Binding-site contacts:
Ligand atom CB contacts residue GLU188 of chain 1.C at 3.4 Å.
Ligand atom C8 contacts residue PRO219 of chain 1.C at 3.5 Å (hydrophobic).
Ligand atom O4 contacts residue GLU188 of chain 1.C at 2.5 Å (salt-bridge).
Ligand atom C contacts residue GLY131 of chain 1.C at 3.7 Å.
Ligand atom O1 contacts residue THR129 of chain 1.C at 3.2 Å.
Ligand atom N2 contacts residue GLY128 of chain 1.C at 3.0 Å (h-bond).
Ligand atom C14 contacts residue ILE220 of chain 1.C at 3.6 Å (hydrophobic).
Ligand atom O contacts residue HIS197 of chain 1.C at 3.2 Å (h-bond).
Ligand atom N contacts residue ZN1 of chain 1.I at 3.0 Å.
Ligand atom O contacts residue HIS187 of chain 1.C at 3.9 Å.
Ligand atom C2 contacts residue ALA221 of chain 1.C at 3.6 Å (hydrophobic).
Ligand atom N1 contacts residue PRO219 of chain 1.C at 3.0 Å (h-bond).
Ligand atom C10 contacts residue GLY128 of chain 1.C at 3.7 Å.
Ligand atom C2 contacts residue PRO219 of chain 1.C at 3.5 Å (hydrophobic).
Ligand atom N3 contacts residue ILE220 of chain 1.C at 3.6 Å.
Ligand atom O4 contacts residue HIS187 of chain 1.C at 3.8 Å.
Ligand atom O1 contacts residue GLY128 of chain 1.C at 3.9 Å.
Ligand atom C9 contacts residue GLY128 of chain 1.C at 3.8 Å.
Ligand atom C2 contacts residue TYR218 of chain 1.C at 3.7 Å (hydrophobic).
Ligand atom C2 contacts residue HIS187 of chain 1.C at 3.6 Å.
Ligand atom C9 contacts residue MET127 of chain 1.C at 3.3 Å (hydrophobic).
Ligand atom O2 contacts residue PRO219 of chain 1.C at 3.9 Å.
Ligand atom O2 contacts residue ILE220 of chain 1.C at 3.3 Å.
Ligand atom O4 contacts residue GLY131 of chain 1.C at 3.6 Å.
Ligand atom C1 contacts residue ALA221 of chain 1.C at 3.8 Å (hydrophobic).
Ligand atom N contacts residue GLY131 of chain 1.C at 3.0 Å (h-bond).
Ligand atom O4 contacts residue HIS191 of chain 1.C at 3.6 Å.
Ligand atom O2 contacts residue ALA221 of chain 1.C at 2.8 Å (h-bond).
Ligand atom C0 contacts residue GLY131 of chain 1.C at 3.6 Å.
Ligand atom C contacts residue ZN1 of chain 1.I at 3.1 Å.
Ligand atom O contacts residue ZN1 of chain 1.I at 2.5 Å.
Ligand atom O4 contacts residue ZN1 of chain 1.I at 2.5 Å.
Ligand atom C12 contacts residue ASN171 of chain 1.C at 3.5 Å.
Ligand atom O4 contacts residue LEU132 of chain 1.C at 3.7 Å.
Ligand atom N contacts residue GLU188 of chain 1.C at 2.9 Å (salt-bridge).
Ligand atom O1 contacts residue LEU130 of chain 1.C at 2.7 Å (h-bond).
Ligand atom C13 contacts residue ILE220 of chain 1.C at 3.9 Å (hydrophobic).
Ligand atom CA contacts residue PRO219 of chain 1.C at 3.7 Å (hydrophobic).
Ligand atom C3 contacts residue VAL184 of chain 1.C at 3.8 Å (hydrophobic).
Ligand atom C5 contacts residue GLY128 of chain 1.C at 3.5 Å.

This small molecule binds to this protein.
Small molecule (SMILES): CC(C)C[C@H](CC(=O)NO)C(=O)N[C@H](C(=O)NC(C)C(=O)NCCN)C(C)(C)C

Sequence of chain 1.C:
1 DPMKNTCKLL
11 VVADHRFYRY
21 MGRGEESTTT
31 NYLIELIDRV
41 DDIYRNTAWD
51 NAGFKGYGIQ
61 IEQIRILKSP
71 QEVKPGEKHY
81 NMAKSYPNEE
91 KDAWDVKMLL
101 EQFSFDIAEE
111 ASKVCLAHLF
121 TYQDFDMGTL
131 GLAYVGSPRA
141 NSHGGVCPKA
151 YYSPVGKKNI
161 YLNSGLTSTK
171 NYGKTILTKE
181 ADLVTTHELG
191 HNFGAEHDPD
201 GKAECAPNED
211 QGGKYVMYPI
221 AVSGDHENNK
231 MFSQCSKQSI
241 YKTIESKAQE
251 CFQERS